Binding-site contacts:
Ligand atom C15 contacts residue GLU202 of chain 2.A at 3.5 Å.
Ligand atom C16 contacts residue GLU202 of chain 2.A at 3.6 Å.
Ligand atom O1 contacts residue GLY9 of chain 1.A at 3.4 Å (h-bond).
Ligand atom O1 contacts residue ADP1 of chain 1.B at 2.8 Å (h-bond).
Ligand atom C08 contacts residue ALA173 of chain 2.A at 3.5 Å (hydrophobic).
Ligand atom N11 contacts residue THR172 of chain 2.A at 2.9 Å (h-bond).
Ligand atom C15 contacts residue TYR240 of chain 2.A at 3.5 Å (hydrophobic).
Ligand atom O01 contacts residue GLU70 of chain 1.A at 3.2 Å (salt-bridge).
Ligand atom C16 contacts residue TYR240 of chain 2.A at 3.4 Å (hydrophobic).
Ligand atom C13 contacts residue TYR240 of chain 2.A at 3.7 Å (hydrophobic).
Ligand atom O20 contacts residue GLU202 of chain 2.A at 3.5 Å (salt-bridge).
Ligand atom C14 contacts residue THR206 of chain 2.A at 3.5 Å.
Ligand atom O2 contacts residue GLU70 of chain 1.A at 3.3 Å (salt-bridge).
Ligand atom O22 contacts residue GLY116 of chain 1.A at 3.3 Å.
Ligand atom C10 contacts residue THR172 of chain 2.A at 3.6 Å.
Ligand atom C19 contacts residue GLU202 of chain 2.A at 3.5 Å.
Ligand atom O22 contacts residue ILE117 of chain 1.A at 3.7 Å.
Ligand atom C09 contacts residue ARG113 of chain 1.A at 3.7 Å.
Ligand atom C08 contacts residue THR101 of chain 1.A at 3.6 Å.
Ligand atom C09 contacts residue THR172 of chain 2.A at 3.4 Å.
Ligand atom O3 contacts residue GLY100 of chain 1.A at 3.4 Å (h-bond).
Ligand atom O3 contacts residue THR99 of chain 1.A at 3.4 Å (h-bond).
Ligand atom O3 contacts residue ADP1 of chain 1.B at 3.3 Å (h-bond).
Ligand atom C12 contacts residue GLY116 of chain 1.A at 3.7 Å.
Ligand atom P contacts residue MG1 of chain 1.C at 3.3 Å.
Ligand atom O23 contacts residue SER102 of chain 1.A at 3.4 Å.
Ligand atom C17 contacts residue TYR240 of chain 2.A at 3.7 Å (hydrophobic).
Ligand atom O18 contacts residue THR172 of chain 2.A at 3.1 Å (h-bond).
Ligand atom P contacts residue ADP1 of chain 1.B at 3.2 Å.
Ligand atom O23 contacts residue ARG113 of chain 1.A at 2.9 Å (salt-bridge).
Ligand atom O2 contacts residue ADP1 of chain 1.B at 3.0 Å (h-bond).
Ligand atom O24 contacts residue GLY100 of chain 1.A at 3.3 Å.
Ligand atom C08 contacts residue ILE117 of chain 1.A at 3.5 Å (hydrophobic).
Ligand atom O22 contacts residue ARG113 of chain 1.A at 3.0 Å (salt-bridge).
Ligand atom N07 contacts residue ALA173 of chain 2.A at 3.3 Å (h-bond).
Ligand atom C17 contacts residue THR172 of chain 2.A at 3.7 Å.
Ligand atom O2 contacts residue MG1 of chain 1.C at 2.0 Å.
Ligand atom C21 contacts residue THR172 of chain 2.A at 3.5 Å.
Ligand atom O20 contacts residue TYR240 of chain 2.A at 3.4 Å.
Ligand atom C14 contacts residue TYR240 of chain 2.A at 3.5 Å (hydrophobic).

A protein and the small-molecule ligand that binds it are described below.
Small molecule (SMILES): CC(C)(COP(=O)(O)O)[C@@H](O)C(=O)NCCC(=O)NCc1ccc2c(c1)OCO2

Sequence of chain 1.A:
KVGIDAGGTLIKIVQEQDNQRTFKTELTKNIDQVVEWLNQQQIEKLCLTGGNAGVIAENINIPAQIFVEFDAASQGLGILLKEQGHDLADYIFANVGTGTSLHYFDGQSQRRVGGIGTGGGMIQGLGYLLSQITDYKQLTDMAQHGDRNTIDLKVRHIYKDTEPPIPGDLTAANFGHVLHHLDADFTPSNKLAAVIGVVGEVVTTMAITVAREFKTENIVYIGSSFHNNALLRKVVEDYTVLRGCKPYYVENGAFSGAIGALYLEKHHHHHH

Sequence of chain 2.A:
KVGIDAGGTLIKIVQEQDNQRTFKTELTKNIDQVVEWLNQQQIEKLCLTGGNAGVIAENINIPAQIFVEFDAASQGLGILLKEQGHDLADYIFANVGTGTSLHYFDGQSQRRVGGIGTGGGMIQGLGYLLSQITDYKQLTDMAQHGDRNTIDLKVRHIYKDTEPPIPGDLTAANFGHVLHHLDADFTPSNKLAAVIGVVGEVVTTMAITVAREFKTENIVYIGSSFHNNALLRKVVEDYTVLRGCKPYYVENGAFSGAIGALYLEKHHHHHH